Sequence of chain 1.A:
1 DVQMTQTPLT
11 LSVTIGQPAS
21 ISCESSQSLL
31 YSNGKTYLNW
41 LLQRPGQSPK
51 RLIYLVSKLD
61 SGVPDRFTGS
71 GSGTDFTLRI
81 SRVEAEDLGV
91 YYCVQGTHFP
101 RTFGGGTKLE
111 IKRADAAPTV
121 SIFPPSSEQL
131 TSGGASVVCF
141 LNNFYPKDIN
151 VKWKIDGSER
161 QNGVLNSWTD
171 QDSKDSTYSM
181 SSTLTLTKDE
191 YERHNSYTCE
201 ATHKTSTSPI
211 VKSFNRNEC

Sequence of chain 1.B:
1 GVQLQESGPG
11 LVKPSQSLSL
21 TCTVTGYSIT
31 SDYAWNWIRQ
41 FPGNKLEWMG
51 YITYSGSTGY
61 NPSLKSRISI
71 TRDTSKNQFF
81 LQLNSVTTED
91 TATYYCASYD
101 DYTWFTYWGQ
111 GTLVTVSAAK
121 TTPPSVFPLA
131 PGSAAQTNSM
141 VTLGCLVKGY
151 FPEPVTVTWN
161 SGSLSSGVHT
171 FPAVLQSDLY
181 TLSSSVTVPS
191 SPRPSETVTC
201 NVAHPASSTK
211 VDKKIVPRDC

Binding-site contacts:
Ligand atom CD2 contacts residue THR53 of chain 1.B at 3.9 Å.
Ligand atom CD2 contacts residue ALA34 of chain 1.B at 3.8 Å (hydrophobic).
Ligand atom OE1 contacts residue TYR31 of chain 1.A at 2.3 Å (h-bond).
Ligand atom CE contacts residue TYR31 of chain 1.A at 3.8 Å (hydrophobic).
Ligand atom ND2 contacts residue TYR102 of chain 1.B at 2.9 Å (h-bond).
Ligand atom OE1 contacts residue TYR102 of chain 1.B at 3.9 Å.
Ligand atom CB contacts residue TYR37 of chain 1.A at 3.5 Å (hydrophobic).
Ligand atom CG contacts residue TYR31 of chain 1.A at 3.7 Å (hydrophobic).
Ligand atom OE2 contacts residue TYR102 of chain 1.B at 3.1 Å.
Ligand atom OD1 contacts residue TYR102 of chain 1.B at 3.8 Å.
Ligand atom O contacts residue TYR54 of chain 1.B at 2.9 Å (h-bond).
Ligand atom CD contacts residue TYR31 of chain 1.A at 3.5 Å (hydrophobic).
Ligand atom CG contacts residue TYR31 of chain 1.A at 3.7 Å (hydrophobic).
Ligand atom CD1 contacts residue TYR99 of chain 1.B at 4.0 Å (hydrophobic).
Ligand atom CG contacts residue TYR37 of chain 1.A at 4.0 Å (hydrophobic).
Ligand atom CD contacts residue LYS35 of chain 1.A at 3.0 Å.
Ligand atom CD2 contacts residue TYR54 of chain 1.B at 3.7 Å (hydrophobic).
Ligand atom OE1 contacts residue LYS35 of chain 1.A at 2.6 Å (salt-bridge).
Ligand atom OE1 contacts residue TYR37 of chain 1.A at 2.7 Å (h-bond).
Ligand atom OE1 contacts residue ASN33 of chain 1.A at 3.7 Å.
Ligand atom CD contacts residue THR97 of chain 1.A at 3.9 Å.
Ligand atom CB contacts residue ASP100 of chain 1.B at 3.5 Å.
Ligand atom CD1 contacts residue TYR33 of chain 1.B at 3.9 Å (hydrophobic).
Ligand atom CD contacts residue TYR37 of chain 1.A at 3.6 Å (hydrophobic).
Ligand atom CD2 contacts residue TYR51 of chain 1.B at 3.7 Å (hydrophobic).
Ligand atom OE2 contacts residue LYS35 of chain 1.A at 2.7 Å (salt-bridge).
Ligand atom CB contacts residue TYR37 of chain 1.A at 3.8 Å (hydrophobic).
Ligand atom OE2 contacts residue TYR31 of chain 1.A at 3.8 Å.
Ligand atom CA contacts residue TYR102 of chain 1.B at 3.7 Å (hydrophobic).
Ligand atom CD contacts residue TYR102 of chain 1.B at 3.7 Å (hydrophobic).
Ligand atom CG contacts residue TYR37 of chain 1.A at 3.7 Å (hydrophobic).
Ligand atom CG contacts residue THR97 of chain 1.A at 3.7 Å.
Ligand atom CD2 contacts residue TYR33 of chain 1.B at 3.6 Å (hydrophobic).
Ligand atom CG2 contacts residue TYR51 of chain 1.B at 4.0 Å (hydrophobic).
Ligand atom CB contacts residue TYR102 of chain 1.B at 3.8 Å (hydrophobic).
Ligand atom CD1 contacts residue ASP101 of chain 1.B at 3.7 Å.
Ligand atom CG1 contacts residue TYR51 of chain 1.B at 3.8 Å (hydrophobic).
Ligand atom CD1 contacts residue ASP100 of chain 1.B at 3.4 Å.
Ligand atom CG contacts residue TYR102 of chain 1.B at 3.8 Å (hydrophobic).
Ligand atom CD contacts residue TYR31 of chain 1.A at 3.3 Å (hydrophobic).

This protein binds this small molecule.
Small molecule (SMILES): CC(C)C[C@H](NC(=O)[C@H](CC(N)=O)NC(=O)[C@H](CC(C)C)NC(=O)[C@@H](NC(=O)[C@H](CCC(=O)O)NC(=O)[C@H](CCC(=O)O)NC(=O)[C@H](CC(C)C)NC(=O)[C@@H]1CCCN1C(=O)[C@@H](N)CCCCN)C(C)C)C(=O)O